Sequence of chain 59.B:
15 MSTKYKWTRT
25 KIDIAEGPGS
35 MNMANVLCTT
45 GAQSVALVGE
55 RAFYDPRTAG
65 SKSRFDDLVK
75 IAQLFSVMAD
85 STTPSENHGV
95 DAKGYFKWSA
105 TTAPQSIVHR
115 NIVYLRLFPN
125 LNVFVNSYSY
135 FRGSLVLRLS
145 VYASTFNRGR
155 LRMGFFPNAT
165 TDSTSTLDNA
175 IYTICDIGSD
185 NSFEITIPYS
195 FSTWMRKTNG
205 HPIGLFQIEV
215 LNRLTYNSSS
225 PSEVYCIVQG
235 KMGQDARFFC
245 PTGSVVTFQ

Sequence of chain 56.B:
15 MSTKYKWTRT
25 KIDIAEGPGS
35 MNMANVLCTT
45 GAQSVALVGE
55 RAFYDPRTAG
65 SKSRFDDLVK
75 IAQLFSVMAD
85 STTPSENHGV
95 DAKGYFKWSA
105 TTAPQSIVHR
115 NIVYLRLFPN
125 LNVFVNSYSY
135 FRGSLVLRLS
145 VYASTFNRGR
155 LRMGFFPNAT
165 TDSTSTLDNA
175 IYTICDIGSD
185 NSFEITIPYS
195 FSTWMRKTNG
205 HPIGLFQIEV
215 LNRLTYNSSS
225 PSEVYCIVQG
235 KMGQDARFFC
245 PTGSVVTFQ

This small molecule binds to this protein.
Small molecule (SMILES): Nc1ncnc2c1ncn2[C@@H]1O[C@H](CO)[C@@H](O[P](=O)(O)OC[C@H]2O[C@@H](n3ccc(=O)[nH]c3=O)[C@H](O)[C@@H]2O[P](=O)(O)OC[C@H]2O[C@@H](n3ccc(=O)[nH]c3=O)[C@H](O)[C@@H]2O[P](=O)(O)OC[C@H]2O[C@@H](n3ccc(=O)[nH]c3=O)[C@H](O)[C@@H]2O[P](=O)(O)OC[C@H]2O[C@@H](n3ccc(=O)[nH]c3=O)[C@H](O)[C@@H]2O[P](=O)(O)OC[C@H]2O[C@@H](n3ccc(=O)[nH]c3=O)[C@H](O)[C@@H]2O)[C@H]1O

Sequence of chain 59.A:
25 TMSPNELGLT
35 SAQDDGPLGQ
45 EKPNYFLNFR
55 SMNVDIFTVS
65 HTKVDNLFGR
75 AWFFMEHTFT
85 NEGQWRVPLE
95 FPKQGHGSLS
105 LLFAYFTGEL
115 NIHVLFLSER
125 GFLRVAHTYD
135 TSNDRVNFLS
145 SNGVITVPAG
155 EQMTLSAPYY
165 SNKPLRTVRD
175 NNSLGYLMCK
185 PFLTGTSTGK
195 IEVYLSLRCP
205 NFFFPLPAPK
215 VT

Sequence of chain 57.B:
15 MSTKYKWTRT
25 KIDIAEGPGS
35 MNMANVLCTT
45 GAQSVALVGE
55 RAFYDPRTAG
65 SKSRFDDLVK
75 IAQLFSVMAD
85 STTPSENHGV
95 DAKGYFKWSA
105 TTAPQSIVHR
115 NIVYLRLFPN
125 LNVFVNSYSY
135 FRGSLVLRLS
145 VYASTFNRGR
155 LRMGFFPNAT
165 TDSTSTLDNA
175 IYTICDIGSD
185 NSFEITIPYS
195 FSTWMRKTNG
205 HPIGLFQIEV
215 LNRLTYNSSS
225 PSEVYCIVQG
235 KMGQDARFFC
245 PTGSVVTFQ

Binding-site contacts:
Ligand atom O2 contacts residue TRP21 of chain 57.B at 2.9 Å.
Ligand atom O2' contacts residue THR44 of chain 59.B at 3.9 Å.
Ligand atom N1 contacts residue TRP21 of chain 57.B at 3.8 Å.
Ligand atom C6 contacts residue TYR58 of chain 59.B at 3.8 Å (hydrophobic).
Ligand atom C2 contacts residue TYR58 of chain 59.B at 3.8 Å (hydrophobic).
Ligand atom N6 contacts residue TYR58 of chain 59.B at 3.5 Å (h-bond).
Ligand atom C4' contacts residue TYR19 of chain 56.B at 3.8 Å (hydrophobic).
Ligand atom O3' contacts residue TYR19 of chain 56.B at 3.0 Å (h-bond).
Ligand atom O2' contacts residue THR17 of chain 57.B at 2.8 Å.
Ligand atom OP2 contacts residue ARG55 of chain 59.B at 2.9 Å (salt-bridge).
Ligand atom C2' contacts residue ARG55 of chain 59.B at 3.4 Å.
Ligand atom C2 contacts residue ALA56 of chain 59.B at 3.8 Å (hydrophobic).
Ligand atom OP2 contacts residue ARG202 of chain 59.A at 3.6 Å.
Ligand atom O3' contacts residue CYS203 of chain 59.A at 4.0 Å.
Ligand atom O2' contacts residue LEU41 of chain 59.B at 3.8 Å.
Ligand atom O2' contacts residue ARG55 of chain 59.B at 3.8 Å.
Ligand atom OP1 contacts residue THR17 of chain 57.B at 3.7 Å.
Ligand atom O4' contacts residue ARG202 of chain 59.A at 3.9 Å.
Ligand atom C4 contacts residue TRP21 of chain 57.B at 3.7 Å (hydrophobic).
Ligand atom O4' contacts residue ARG68 of chain 59.B at 3.0 Å (salt-bridge).
Ligand atom OP1 contacts residue MET15 of chain 57.B at 3.1 Å.
Ligand atom OP2 contacts residue THR17 of chain 57.B at 3.5 Å.
Ligand atom C1' contacts residue TRP21 of chain 57.B at 3.9 Å (hydrophobic).
Ligand atom P contacts residue THR17 of chain 57.B at 3.9 Å.
Ligand atom N1 contacts residue ARG68 of chain 59.B at 3.9 Å.
Ligand atom C2 contacts residue ARG55 of chain 59.B at 3.1 Å.
Ligand atom O2' contacts residue ARG55 of chain 59.B at 3.1 Å (salt-bridge).
Ligand atom O2' contacts residue TYR19 of chain 56.B at 3.7 Å.
Ligand atom N1 contacts residue ALA56 of chain 59.B at 3.2 Å (h-bond).
Ligand atom C1' contacts residue ARG68 of chain 59.B at 3.8 Å.
Ligand atom N3 contacts residue TRP21 of chain 57.B at 3.2 Å.
Ligand atom N1 contacts residue TYR58 of chain 59.B at 3.5 Å.
Ligand atom N3 contacts residue ARG55 of chain 59.B at 3.2 Å (salt-bridge).
Ligand atom O4 contacts residue TRP21 of chain 57.B at 3.4 Å.
Ligand atom C2 contacts residue TRP21 of chain 57.B at 3.2 Å (hydrophobic).
Ligand atom O2' contacts residue CYS203 of chain 59.A at 3.3 Å (h-bond).
Ligand atom C2' contacts residue THR17 of chain 57.B at 3.7 Å.
Ligand atom OP1 contacts residue TYR19 of chain 56.B at 3.6 Å (h-bond).
Ligand atom C5' contacts residue ARG202 of chain 59.A at 3.9 Å.
Ligand atom O2 contacts residue TYR58 of chain 59.B at 3.6 Å.